Binding-site contacts:
Ligand atom CL2 contacts residue TYR147 of chain 43.A at 3.4 Å.
Ligand atom C5A contacts residue TYR147 of chain 43.A at 4.1 Å (hydrophobic).
Ligand atom N3A contacts residue LEU127 of chain 43.A at 4.1 Å.
Ligand atom CL1 contacts residue ILE125 of chain 43.A at 3.5 Å.
Ligand atom C5A contacts residue TYR145 of chain 43.A at 3.8 Å (hydrophobic).
Ligand atom C5B contacts residue TYR147 of chain 43.A at 3.9 Å (hydrophobic).
Ligand atom C31 contacts residue GLN104 of chain 43.A at 3.6 Å.
Ligand atom C4A contacts residue TYR145 of chain 43.A at 3.3 Å (hydrophobic).
Ligand atom O1B contacts residue ILE125 of chain 43.A at 3.5 Å.
Ligand atom C4B contacts residue ILE125 of chain 43.A at 3.9 Å (hydrophobic).
Ligand atom C1C contacts residue LEU103 of chain 43.A at 4.1 Å (hydrophobic).
Ligand atom C6B contacts residue ILE184 of chain 43.A at 4.1 Å (hydrophobic).
Ligand atom C3B contacts residue ILE125 of chain 43.A at 3.5 Å (hydrophobic).
Ligand atom C4A contacts residue LEU127 of chain 43.A at 4.0 Å (hydrophobic).
Ligand atom N2 contacts residue THR102 of chain 43.A at 4.2 Å.
Ligand atom C4B contacts residue ILE220 of chain 43.A at 4.0 Å (hydrophobic).
Ligand atom O1 contacts residue MET217 of chain 43.A at 4.2 Å.
Ligand atom C4 contacts residue LEU103 of chain 43.A at 3.4 Å (hydrophobic).
Ligand atom C5A contacts residue MET146 of chain 43.A at 3.7 Å (hydrophobic).
Ligand atom N2 contacts residue ASN215 of chain 43.A at 3.7 Å.
Ligand atom C5 contacts residue LEU103 of chain 43.A at 3.8 Å (hydrophobic).
Ligand atom N3A contacts residue PHE182 of chain 43.A at 4.0 Å.
Ligand atom CL2 contacts residue LEU187 of chain 43.A at 3.9 Å.
Ligand atom C2A contacts residue PHE182 of chain 43.A at 4.2 Å (hydrophobic).
Ligand atom C2B contacts residue ILE125 of chain 43.A at 3.1 Å (hydrophobic).
Ligand atom C5A contacts residue ILE220 of chain 43.A at 3.9 Å (hydrophobic).
Ligand atom C3B contacts residue ILE220 of chain 43.A at 4.2 Å (hydrophobic).
Ligand atom C5B contacts residue ILE125 of chain 43.A at 3.9 Å (hydrophobic).
Ligand atom CL1 contacts residue ILE239 of chain 43.A at 3.8 Å.
Ligand atom C4C contacts residue MET217 of chain 43.A at 4.2 Å (hydrophobic).
Ligand atom C6B contacts residue ILE125 of chain 43.A at 3.6 Å (hydrophobic).
Ligand atom C1B contacts residue ILE125 of chain 43.A at 3.1 Å (hydrophobic).
Ligand atom O1A contacts residue TYR147 of chain 43.A at 4.0 Å.
Ligand atom CL2 contacts residue ILE184 of chain 43.A at 3.9 Å.
Ligand atom O1A contacts residue ILE220 of chain 43.A at 3.6 Å.
Ligand atom C3 contacts residue LEU103 of chain 43.A at 4.1 Å (hydrophobic).
Ligand atom C31 contacts residue MET195 of chain 43.A at 3.5 Å (hydrophobic).
Ligand atom C2A contacts residue ILE220 of chain 43.A at 3.8 Å (hydrophobic).
Ligand atom C4A contacts residue ILE220 of chain 43.A at 4.1 Å (hydrophobic).
Ligand atom C2C contacts residue MET217 of chain 43.A at 3.7 Å (hydrophobic).

Sequence of chain 43.A:
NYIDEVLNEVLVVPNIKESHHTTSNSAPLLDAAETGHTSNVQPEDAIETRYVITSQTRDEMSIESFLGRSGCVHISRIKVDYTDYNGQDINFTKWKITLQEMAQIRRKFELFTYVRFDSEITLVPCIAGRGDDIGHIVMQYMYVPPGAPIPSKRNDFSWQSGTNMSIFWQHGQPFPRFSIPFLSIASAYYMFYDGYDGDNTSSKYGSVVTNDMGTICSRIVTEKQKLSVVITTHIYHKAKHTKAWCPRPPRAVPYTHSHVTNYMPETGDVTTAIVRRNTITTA

The protein below binds the small molecule below.
Small molecule (SMILES): Cc1cc(CCCCCOc2c(Cl)cc(C3=NCCO3)cc2Cl)on1